Sequence of chain 1.E:
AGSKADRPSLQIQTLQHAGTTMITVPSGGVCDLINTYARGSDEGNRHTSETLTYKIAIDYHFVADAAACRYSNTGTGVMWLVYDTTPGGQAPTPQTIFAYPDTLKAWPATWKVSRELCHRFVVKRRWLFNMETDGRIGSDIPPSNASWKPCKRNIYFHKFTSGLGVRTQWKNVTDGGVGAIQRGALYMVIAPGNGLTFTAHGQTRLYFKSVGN

Sequence of chain 1.A:
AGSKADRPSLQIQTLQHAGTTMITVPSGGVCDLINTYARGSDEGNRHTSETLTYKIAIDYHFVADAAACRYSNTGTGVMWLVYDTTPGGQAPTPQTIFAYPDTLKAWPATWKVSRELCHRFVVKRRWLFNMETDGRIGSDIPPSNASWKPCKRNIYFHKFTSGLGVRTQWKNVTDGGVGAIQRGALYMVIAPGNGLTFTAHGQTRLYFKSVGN

Binding-site contacts:
Ligand atom OP1 contacts residue VAL153 of chain 1.A at 3.3 Å.
Ligand atom P contacts residue ARG235 of chain 1.E at 3.2 Å.
Ligand atom OP1 contacts residue ARG235 of chain 1.E at 3.1 Å (salt-bridge).
Ligand atom N6 contacts residue PHE190 of chain 1.E at 3.5 Å.
Ligand atom O3' contacts residue TYR237 of chain 1.E at 3.6 Å.
Ligand atom C1' contacts residue ARG155 of chain 1.A at 3.6 Å.
Ligand atom P contacts residue ARG145 of chain 1.A at 3.7 Å.
Ligand atom C6 contacts residue PHE190 of chain 1.E at 3.3 Å (hydrophobic).
Ligand atom O5' contacts residue HIS149 of chain 1.A at 4.2 Å.
Ligand atom C7 contacts residue TYR237 of chain 1.E at 4.1 Å (hydrophobic).
Ligand atom P contacts residue TYR237 of chain 1.E at 3.8 Å.
Ligand atom O3' contacts residue VAL153 of chain 1.A at 4.2 Å.
Ligand atom C2' contacts residue TYR237 of chain 1.E at 4.0 Å (hydrophobic).
Ligand atom C2' contacts residue LEU40 of chain 1.E at 4.0 Å (hydrophobic).
Ligand atom C3' contacts residue ILE42 of chain 1.E at 3.7 Å (hydrophobic).
Ligand atom N4 contacts residue TYR113 of chain 1.A at 3.8 Å.
Ligand atom C2 contacts residue LYS34 of chain 1.A at 3.3 Å.
Ligand atom OP1 contacts residue ARG145 of chain 1.A at 2.3 Å (salt-bridge).
Ligand atom N3 contacts residue LYS34 of chain 1.A at 3.3 Å (salt-bridge).
Ligand atom OP2 contacts residue ARG235 of chain 1.E at 2.5 Å (salt-bridge).
Ligand atom N3 contacts residue PHE190 of chain 1.E at 3.9 Å.
Ligand atom C7 contacts residue LEU40 of chain 1.E at 3.5 Å (hydrophobic).
Ligand atom C2 contacts residue PHE190 of chain 1.E at 4.2 Å (hydrophobic).
Ligand atom C2' contacts residue ARG155 of chain 1.A at 3.1 Å.
Ligand atom N9 contacts residue PHE190 of chain 1.E at 3.7 Å.
Ligand atom OP1 contacts residue ILE42 of chain 1.E at 4.1 Å.
Ligand atom OP2 contacts residue TYR237 of chain 1.E at 2.7 Å (h-bond).
Ligand atom C2' contacts residue LYS154 of chain 1.A at 3.6 Å.
Ligand atom OP2 contacts residue ARG156 of chain 1.A at 3.8 Å.
Ligand atom C4 contacts residue PHE190 of chain 1.E at 3.4 Å (hydrophobic).
Ligand atom N1 contacts residue PHE190 of chain 1.E at 3.7 Å.
Ligand atom O4 contacts residue LYS85 of chain 1.E at 3.2 Å (salt-bridge).
Ligand atom OP2 contacts residue HIS149 of chain 1.A at 3.3 Å.
Ligand atom C5 contacts residue PHE190 of chain 1.E at 3.3 Å (hydrophobic).
Ligand atom O3' contacts residue SER39 of chain 1.E at 4.1 Å.
Ligand atom P contacts residue HIS149 of chain 1.A at 3.8 Å.
Ligand atom C8 contacts residue PHE190 of chain 1.E at 3.5 Å (hydrophobic).
Ligand atom N7 contacts residue PHE190 of chain 1.E at 3.5 Å.
Ligand atom OP1 contacts residue HIS149 of chain 1.A at 3.0 Å.
Ligand atom C5' contacts residue ILE42 of chain 1.E at 3.8 Å (hydrophobic).

This small molecule binds to this protein.
Small molecule (SMILES): Cc1cn([C@H]2C[C@H](O[P](=O)(O)OC[C@H]3O[C@@H](n4ccc(N)nc4=O)C[C@@H]3O[P](=O)(O)OC[C@H]3O[C@@H](n4ccc(N)nc4=O)C[C@@H]3O[P](=O)(O)OC[C@H]3O[C@@H](n4ccc(N)nc4=O)C[C@@H]3O[P](=O)(O)OC[C@H]3O[C@@H](n4cnc5c(N)ncnc54)C[C@@H]3O)[C@@H](CO[P](=O)(O)O[C@H]3C[C@H](n4cnc5c(N)ncnc54)O[C@@H]3CO[P](=O)(O)O[C@H]3C[C@H](n4cnc5c(N)ncnc54)O[C@@H]3CO[P](=O)(O)O[C@H]3C[C@H](n4cnc5c(N)ncnc54)O[C@@H]3CO[P](=O)(O)O[C@H]3C[C@H](n4cnc5c(N)ncnc54)O[C@@H]3COP(=O)=O)O2)c(=O)[nH]c1=O